Binding-site contacts:
Ligand atom O20 contacts residue ARG34 of chain 1.A at 2.3 Å (salt-bridge).
Ligand atom C13 contacts residue MET60 of chain 1.A at 3.8 Å (hydrophobic).
Ligand atom O21 contacts residue THR37 of chain 1.A at 3.5 Å (h-bond).
Ligand atom N03 contacts residue ARG46 of chain 1.A at 3.1 Å (salt-bridge).
Ligand atom C19 contacts residue ARG34 of chain 1.A at 3.5 Å.
Ligand atom N02 contacts residue ARG46 of chain 1.A at 3.9 Å.
Ligand atom C01 contacts residue ILE36 of chain 1.A at 4.3 Å (hydrophobic).
Ligand atom C19 contacts residue ARG46 of chain 1.A at 4.3 Å.
Ligand atom C16 contacts residue VAL96 of chain 1.A at 3.6 Å (hydrophobic).
Ligand atom C18 contacts residue LEU90 of chain 1.A at 4.3 Å (hydrophobic).
Ligand atom O20 contacts residue ILE36 of chain 1.A at 4.1 Å.
Ligand atom C14 contacts residue SER58 of chain 1.A at 3.7 Å.
Ligand atom C14 contacts residue VAL96 of chain 1.A at 4.1 Å (hydrophobic).
Ligand atom C14 contacts residue MET60 of chain 1.A at 3.7 Å (hydrophobic).
Ligand atom N03 contacts residue ILE36 of chain 1.A at 3.8 Å.
Ligand atom C14 contacts residue ARG46 of chain 1.A at 3.7 Å.
Ligand atom C17 contacts residue ARG46 of chain 1.A at 4.3 Å.
Ligand atom C09 contacts residue LEU90 of chain 1.A at 4.2 Å (hydrophobic).
Ligand atom C18 contacts residue VAL96 of chain 1.A at 3.7 Å (hydrophobic).
Ligand atom C07 contacts residue ARG46 of chain 1.A at 3.9 Å.
Ligand atom C10 contacts residue LEU90 of chain 1.A at 4.0 Å (hydrophobic).
Ligand atom C18 contacts residue ARG94 of chain 1.A at 4.2 Å.
Ligand atom C04 contacts residue ILE36 of chain 1.A at 3.7 Å (hydrophobic).
Ligand atom C10 contacts residue 1XS1 of chain 1.B at 3.7 Å.
Ligand atom C16 contacts residue SER58 of chain 1.A at 4.3 Å.
Ligand atom C15 contacts residue SER58 of chain 1.A at 3.5 Å.
Ligand atom O21 contacts residue ILE36 of chain 1.A at 3.4 Å.
Ligand atom O20 contacts residue ARG46 of chain 1.A at 3.6 Å (salt-bridge).
Ligand atom C09 contacts residue 1XS1 of chain 1.B at 3.1 Å.
Ligand atom C04 contacts residue ARG46 of chain 1.A at 4.0 Å.
Ligand atom C05 contacts residue ILE36 of chain 1.A at 4.1 Å (hydrophobic).
Ligand atom C15 contacts residue VAL96 of chain 1.A at 3.5 Å (hydrophobic).
Ligand atom C08 contacts residue MET60 of chain 1.A at 4.0 Å (hydrophobic).
Ligand atom C13 contacts residue ARG46 of chain 1.A at 3.4 Å.
Ligand atom C18 contacts residue SER58 of chain 1.A at 4.3 Å.
Ligand atom C19 contacts residue ILE36 of chain 1.A at 3.7 Å (hydrophobic).
Ligand atom C14 contacts residue SER57 of chain 1.A at 4.2 Å.
Ligand atom C08 contacts residue 1XS1 of chain 1.B at 4.1 Å.
Ligand atom O21 contacts residue ARG34 of chain 1.A at 3.9 Å.
Ligand atom C18 contacts residue ARG95 of chain 1.A at 4.1 Å.

Sequence of chain 1.A:
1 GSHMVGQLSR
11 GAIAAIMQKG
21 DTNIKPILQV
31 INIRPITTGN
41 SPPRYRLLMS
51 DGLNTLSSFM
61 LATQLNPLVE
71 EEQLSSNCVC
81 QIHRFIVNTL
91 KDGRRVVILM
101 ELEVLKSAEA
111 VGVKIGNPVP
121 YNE

A protein and the small-molecule ligand that binds it are described below.
Small molecule (SMILES): Cc1cccc(-n2nc(C(=O)O)cc2-c2ccccc2)c1